Binding-site contacts:
Ligand atom N2 contacts residue ASN801 of chain 1.C at 2.8 Å (h-bond).
Ligand atom O5 contacts residue ASN801 of chain 1.C at 2.3 Å (h-bond).
Ligand atom C1 contacts residue SER803 of chain 1.C at 3.2 Å.
Ligand atom C5 contacts residue SER803 of chain 1.C at 3.6 Å.
Ligand atom C3 contacts residue ASN801 of chain 1.C at 3.8 Å.
Ligand atom C4 contacts residue ASN801 of chain 1.C at 4.2 Å.
Ligand atom C8 contacts residue ASN801 of chain 1.C at 4.2 Å.
Ligand atom C6 contacts residue SER803 of chain 1.C at 4.4 Å.
Ligand atom C2 contacts residue ASN801 of chain 1.C at 2.5 Å.
Ligand atom C1 contacts residue ASN801 of chain 1.C at 1.4 Å.
Ligand atom O5 contacts residue SER803 of chain 1.C at 3.4 Å (h-bond).
Ligand atom C5 contacts residue ASN801 of chain 1.C at 3.6 Å.
Ligand atom O6 contacts residue GLN804 of chain 1.C at 3.8 Å.
Ligand atom O6 contacts residue SER803 of chain 1.C at 4.0 Å.
Ligand atom O7 contacts residue ASN801 of chain 1.C at 3.9 Å.
Ligand atom C7 contacts residue ASN801 of chain 1.C at 3.6 Å.
Ligand atom C2 contacts residue SER803 of chain 1.C at 4.5 Å.

Sequence of chain 1.C:
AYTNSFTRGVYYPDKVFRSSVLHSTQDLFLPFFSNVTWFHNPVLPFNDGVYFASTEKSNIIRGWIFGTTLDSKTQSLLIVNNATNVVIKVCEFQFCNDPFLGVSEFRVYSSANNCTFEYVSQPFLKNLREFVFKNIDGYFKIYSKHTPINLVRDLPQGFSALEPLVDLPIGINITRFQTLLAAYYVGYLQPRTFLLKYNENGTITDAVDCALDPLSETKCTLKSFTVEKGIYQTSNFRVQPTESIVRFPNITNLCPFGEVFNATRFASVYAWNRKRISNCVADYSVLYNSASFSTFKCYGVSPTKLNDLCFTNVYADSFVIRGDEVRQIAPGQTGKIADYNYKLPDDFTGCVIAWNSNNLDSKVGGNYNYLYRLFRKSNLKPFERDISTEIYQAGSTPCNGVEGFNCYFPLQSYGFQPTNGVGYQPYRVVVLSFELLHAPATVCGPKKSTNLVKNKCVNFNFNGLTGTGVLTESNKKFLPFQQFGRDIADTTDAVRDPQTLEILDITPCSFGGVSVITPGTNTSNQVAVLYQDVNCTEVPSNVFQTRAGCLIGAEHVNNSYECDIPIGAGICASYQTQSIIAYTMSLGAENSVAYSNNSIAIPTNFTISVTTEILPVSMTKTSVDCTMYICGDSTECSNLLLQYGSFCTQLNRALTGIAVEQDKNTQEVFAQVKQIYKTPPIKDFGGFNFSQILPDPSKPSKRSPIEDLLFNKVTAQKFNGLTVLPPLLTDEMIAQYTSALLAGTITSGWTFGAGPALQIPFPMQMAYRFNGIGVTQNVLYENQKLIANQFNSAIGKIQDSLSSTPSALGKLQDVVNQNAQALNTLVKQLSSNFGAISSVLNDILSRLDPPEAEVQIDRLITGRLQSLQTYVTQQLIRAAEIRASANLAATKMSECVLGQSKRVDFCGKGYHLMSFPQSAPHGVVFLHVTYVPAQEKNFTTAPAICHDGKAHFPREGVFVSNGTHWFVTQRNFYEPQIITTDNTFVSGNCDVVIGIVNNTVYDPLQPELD

A protein and the small-molecule ligand that binds it are described below.
Small molecule (SMILES): CC(=O)N[C@H]1[C@H](O[C@H]2[C@H](O)[C@@H](NC(C)=O)CO[C@@H]2CO)O[C@H](CO)[C@@H](O)[C@@H]1O